Sequence of chain 21.D:
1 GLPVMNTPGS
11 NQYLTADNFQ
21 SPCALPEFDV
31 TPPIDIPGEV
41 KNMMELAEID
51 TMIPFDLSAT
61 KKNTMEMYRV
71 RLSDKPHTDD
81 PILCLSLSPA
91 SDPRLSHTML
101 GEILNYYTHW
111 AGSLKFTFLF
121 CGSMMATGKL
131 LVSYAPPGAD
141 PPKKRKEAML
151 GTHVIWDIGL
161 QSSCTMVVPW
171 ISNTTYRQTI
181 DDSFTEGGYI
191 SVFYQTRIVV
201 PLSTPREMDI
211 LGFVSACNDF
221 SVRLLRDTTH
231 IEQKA

This small molecule binds to this protein.
Small molecule (SMILES): CCOC(=O)c1ccc(OCCC2CCN(c3ccc(C)nn3)CC2)cc1

Sequence of chain 21.B:
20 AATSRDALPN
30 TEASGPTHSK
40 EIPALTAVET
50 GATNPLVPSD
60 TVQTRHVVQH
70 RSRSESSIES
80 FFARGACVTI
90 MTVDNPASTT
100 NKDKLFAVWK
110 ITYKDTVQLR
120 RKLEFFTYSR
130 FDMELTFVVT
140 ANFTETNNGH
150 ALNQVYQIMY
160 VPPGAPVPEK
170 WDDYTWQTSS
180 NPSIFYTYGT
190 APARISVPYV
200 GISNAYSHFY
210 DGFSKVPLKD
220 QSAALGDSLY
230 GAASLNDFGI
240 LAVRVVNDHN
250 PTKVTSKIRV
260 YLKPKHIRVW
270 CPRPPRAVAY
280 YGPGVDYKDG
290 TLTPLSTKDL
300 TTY

Binding-site contacts:
Ligand atom N4 contacts residue LEU240 of chain 21.B at 3.6 Å.
Ligand atom O22 contacts residue TYR112 of chain 21.B at 3.5 Å.
Ligand atom C10 contacts residue ILE110 of chain 21.B at 3.5 Å (hydrophobic).
Ligand atom N3 contacts residue LEU240 of chain 21.B at 3.5 Å.
Ligand atom C4 contacts residue VAL196 of chain 21.B at 3.9 Å (hydrophobic).
Ligand atom O22 contacts residue TYR205 of chain 21.B at 3.8 Å.
Ligand atom C7 contacts residue VAL196 of chain 21.B at 3.6 Å (hydrophobic).
Ligand atom C17 contacts residue TYR112 of chain 21.B at 3.8 Å (hydrophobic).
Ligand atom N4 contacts residue LEU134 of chain 21.B at 3.7 Å.
Ligand atom C18 contacts residue TYR112 of chain 21.B at 3.7 Å (hydrophobic).
Ligand atom C12 contacts residue PHE237 of chain 21.B at 3.5 Å (hydrophobic).
Ligand atom C2 contacts residue ILE194 of chain 21.B at 3.5 Å (hydrophobic).
Ligand atom C20 contacts residue TYR205 of chain 21.B at 3.5 Å (hydrophobic).
Ligand atom C11 contacts residue LEU134 of chain 21.B at 3.8 Å (hydrophobic).
Ligand atom N3 contacts residue ILE194 of chain 21.B at 3.6 Å.
Ligand atom C19 contacts residue TYR205 of chain 21.B at 3.7 Å (hydrophobic).
Ligand atom C21 contacts residue PHE237 of chain 21.B at 3.7 Å (hydrophobic).
Ligand atom C5 contacts residue VAL196 of chain 21.B at 3.8 Å (hydrophobic).
Ligand atom N6 contacts residue VAL196 of chain 21.B at 3.9 Å.
Ligand atom C13 contacts residue MET132 of chain 21.B at 3.8 Å (hydrophobic).
Ligand atom C7 contacts residue TYR159 of chain 21.B at 3.7 Å (hydrophobic).
Ligand atom O23 contacts residue TYR112 of chain 21.B at 3.5 Å.
Ligand atom C25 contacts residue SER206 of chain 21.B at 3.8 Å.
Ligand atom C10 contacts residue MET132 of chain 21.B at 3.3 Å (hydrophobic).
Ligand atom C17 contacts residue PHE237 of chain 21.B at 3.7 Å (hydrophobic).
Ligand atom C13 contacts residue VAL199 of chain 21.B at 3.7 Å (hydrophobic).
Ligand atom C1 contacts residue PRO181 of chain 21.B at 3.7 Å (hydrophobic).
Ligand atom C25 contacts residue ASP236 of chain 21.B at 3.5 Å.
Ligand atom O14 contacts residue MET132 of chain 21.B at 3.4 Å.
Ligand atom C18 contacts residue PHE237 of chain 21.B at 3.6 Å (hydrophobic).
Ligand atom C8 contacts residue VAL196 of chain 21.B at 3.6 Å (hydrophobic).
Ligand atom C3 contacts residue TYR159 of chain 21.B at 3.6 Å (hydrophobic).
Ligand atom C4 contacts residue TYR159 of chain 21.B at 3.5 Å (hydrophobic).
Ligand atom O23 contacts residue PHE237 of chain 21.B at 3.8 Å.
Ligand atom N3 contacts residue TYR159 of chain 21.B at 3.9 Å.
Ligand atom C11 contacts residue ILE110 of chain 21.B at 3.6 Å (hydrophobic).
Ligand atom C2 contacts residue TYR159 of chain 21.B at 3.5 Å (hydrophobic).
Ligand atom C3 contacts residue ALA24 of chain 21.D at 3.5 Å (hydrophobic).
Ligand atom C21 contacts residue TYR112 of chain 21.B at 3.3 Å (hydrophobic).
Ligand atom C8 contacts residue VAL199 of chain 21.B at 3.7 Å (hydrophobic).